Sequence of chain 1.A:
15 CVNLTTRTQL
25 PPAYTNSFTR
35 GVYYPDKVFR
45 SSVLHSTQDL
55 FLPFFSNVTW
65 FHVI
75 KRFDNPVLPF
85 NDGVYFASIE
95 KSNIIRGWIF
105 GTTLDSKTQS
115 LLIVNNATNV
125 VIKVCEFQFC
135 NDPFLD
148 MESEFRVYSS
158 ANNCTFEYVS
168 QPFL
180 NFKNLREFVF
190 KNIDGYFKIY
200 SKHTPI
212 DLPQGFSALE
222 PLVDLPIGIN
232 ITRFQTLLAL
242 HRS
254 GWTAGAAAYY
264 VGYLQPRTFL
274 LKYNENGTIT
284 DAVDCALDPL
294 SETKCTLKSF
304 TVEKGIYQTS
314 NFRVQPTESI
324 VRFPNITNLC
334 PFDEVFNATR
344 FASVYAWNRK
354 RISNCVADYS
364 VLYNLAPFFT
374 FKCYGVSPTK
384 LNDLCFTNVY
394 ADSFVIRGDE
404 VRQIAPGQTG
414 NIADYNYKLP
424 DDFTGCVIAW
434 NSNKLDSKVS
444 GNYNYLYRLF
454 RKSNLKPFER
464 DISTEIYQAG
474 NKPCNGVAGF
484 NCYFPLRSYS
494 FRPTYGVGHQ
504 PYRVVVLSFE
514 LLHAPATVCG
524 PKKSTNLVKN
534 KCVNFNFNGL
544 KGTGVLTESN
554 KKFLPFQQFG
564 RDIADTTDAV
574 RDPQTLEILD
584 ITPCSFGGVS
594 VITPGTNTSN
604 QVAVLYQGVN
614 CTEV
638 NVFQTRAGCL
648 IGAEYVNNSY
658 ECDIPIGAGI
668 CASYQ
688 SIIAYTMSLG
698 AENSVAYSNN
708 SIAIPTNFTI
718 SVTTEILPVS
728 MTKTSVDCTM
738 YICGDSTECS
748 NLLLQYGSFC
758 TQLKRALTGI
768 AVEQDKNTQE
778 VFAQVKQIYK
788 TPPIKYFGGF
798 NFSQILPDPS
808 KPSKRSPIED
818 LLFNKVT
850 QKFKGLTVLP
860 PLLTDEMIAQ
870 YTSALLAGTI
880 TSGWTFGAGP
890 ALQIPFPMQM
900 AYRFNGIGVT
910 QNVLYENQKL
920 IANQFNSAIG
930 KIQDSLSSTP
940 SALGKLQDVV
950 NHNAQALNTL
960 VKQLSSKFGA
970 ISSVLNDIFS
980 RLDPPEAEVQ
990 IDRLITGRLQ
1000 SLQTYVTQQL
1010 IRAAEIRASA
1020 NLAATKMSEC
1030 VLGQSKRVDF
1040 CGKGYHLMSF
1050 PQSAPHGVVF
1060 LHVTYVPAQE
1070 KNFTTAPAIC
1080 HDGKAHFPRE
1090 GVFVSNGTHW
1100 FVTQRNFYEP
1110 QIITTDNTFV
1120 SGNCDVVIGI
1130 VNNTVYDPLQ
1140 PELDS

The protein below binds the small molecule below.
Small molecule (SMILES): CC(=O)N[C@@H]1[C@@H](O)[C@H](O)[C@@H](CO)O[C@H]1O

Binding-site contacts:
Ligand atom C7 contacts residue ASN328 of chain 1.A at 3.2 Å.
Ligand atom O7 contacts residue ASN328 of chain 1.A at 3.3 Å (h-bond).
Ligand atom C1 contacts residue ASN328 of chain 1.A at 1.4 Å.
Ligand atom O5 contacts residue ASN328 of chain 1.A at 2.5 Å (h-bond).
Ligand atom C6 contacts residue THR578 of chain 1.A at 4.2 Å.
Ligand atom C6 contacts residue GLN577 of chain 1.A at 4.4 Å.
Ligand atom C3 contacts residue ASN328 of chain 1.A at 3.8 Å.
Ligand atom C2 contacts residue ASN328 of chain 1.A at 2.4 Å.
Ligand atom C5 contacts residue ASN328 of chain 1.A at 3.7 Å.
Ligand atom C8 contacts residue ASN328 of chain 1.A at 4.3 Å.
Ligand atom O6 contacts residue GLN577 of chain 1.A at 3.2 Å.
Ligand atom O6 contacts residue THR578 of chain 1.A at 3.1 Å (h-bond).
Ligand atom C4 contacts residue ASN328 of chain 1.A at 4.3 Å.
Ligand atom N2 contacts residue ASN328 of chain 1.A at 2.8 Å (h-bond).